Binding-site contacts:
Ligand atom N2 contacts residue ASN61 of chain 1.C at 2.9 Å (h-bond).
Ligand atom C4 contacts residue ASN61 of chain 1.C at 4.2 Å.
Ligand atom O7 contacts residue ASN61 of chain 1.C at 3.2 Å (h-bond).
Ligand atom C2 contacts residue ASN61 of chain 1.C at 2.5 Å.
Ligand atom C3 contacts residue ASN61 of chain 1.C at 3.8 Å.
Ligand atom O5 contacts residue ASN61 of chain 1.C at 2.4 Å (h-bond).
Ligand atom C5 contacts residue ASN61 of chain 1.C at 3.7 Å.
Ligand atom C1 contacts residue ASN61 of chain 1.C at 1.4 Å.
Ligand atom C8 contacts residue ASN61 of chain 1.C at 4.1 Å.
Ligand atom C7 contacts residue ASN61 of chain 1.C at 3.2 Å.

Sequence of chain 1.C:
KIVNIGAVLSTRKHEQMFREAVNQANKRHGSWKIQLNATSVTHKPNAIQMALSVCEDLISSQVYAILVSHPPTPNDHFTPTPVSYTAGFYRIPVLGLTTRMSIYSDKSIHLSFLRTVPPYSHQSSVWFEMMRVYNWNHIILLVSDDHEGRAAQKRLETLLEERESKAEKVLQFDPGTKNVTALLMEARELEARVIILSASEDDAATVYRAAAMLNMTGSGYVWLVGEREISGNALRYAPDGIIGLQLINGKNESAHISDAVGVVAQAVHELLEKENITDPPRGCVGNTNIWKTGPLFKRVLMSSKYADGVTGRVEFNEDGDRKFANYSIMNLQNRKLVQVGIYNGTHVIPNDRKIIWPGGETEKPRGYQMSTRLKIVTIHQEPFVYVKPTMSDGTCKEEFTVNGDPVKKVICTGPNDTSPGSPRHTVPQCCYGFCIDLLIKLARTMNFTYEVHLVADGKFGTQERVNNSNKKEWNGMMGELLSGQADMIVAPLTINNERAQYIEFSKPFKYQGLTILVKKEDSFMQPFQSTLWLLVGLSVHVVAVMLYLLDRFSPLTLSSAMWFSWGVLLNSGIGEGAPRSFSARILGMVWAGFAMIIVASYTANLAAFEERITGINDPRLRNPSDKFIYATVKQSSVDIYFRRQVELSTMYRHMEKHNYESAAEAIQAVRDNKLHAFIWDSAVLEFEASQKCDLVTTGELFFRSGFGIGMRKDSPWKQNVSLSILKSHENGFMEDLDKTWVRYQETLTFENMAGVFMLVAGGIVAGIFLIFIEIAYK

The protein below binds the small molecule below.
Small molecule (SMILES): CC(=O)N[C@@H]1[C@@H](O)[C@H](O)[C@@H](CO)O[C@H]1O